Sequence of chain 1.E:
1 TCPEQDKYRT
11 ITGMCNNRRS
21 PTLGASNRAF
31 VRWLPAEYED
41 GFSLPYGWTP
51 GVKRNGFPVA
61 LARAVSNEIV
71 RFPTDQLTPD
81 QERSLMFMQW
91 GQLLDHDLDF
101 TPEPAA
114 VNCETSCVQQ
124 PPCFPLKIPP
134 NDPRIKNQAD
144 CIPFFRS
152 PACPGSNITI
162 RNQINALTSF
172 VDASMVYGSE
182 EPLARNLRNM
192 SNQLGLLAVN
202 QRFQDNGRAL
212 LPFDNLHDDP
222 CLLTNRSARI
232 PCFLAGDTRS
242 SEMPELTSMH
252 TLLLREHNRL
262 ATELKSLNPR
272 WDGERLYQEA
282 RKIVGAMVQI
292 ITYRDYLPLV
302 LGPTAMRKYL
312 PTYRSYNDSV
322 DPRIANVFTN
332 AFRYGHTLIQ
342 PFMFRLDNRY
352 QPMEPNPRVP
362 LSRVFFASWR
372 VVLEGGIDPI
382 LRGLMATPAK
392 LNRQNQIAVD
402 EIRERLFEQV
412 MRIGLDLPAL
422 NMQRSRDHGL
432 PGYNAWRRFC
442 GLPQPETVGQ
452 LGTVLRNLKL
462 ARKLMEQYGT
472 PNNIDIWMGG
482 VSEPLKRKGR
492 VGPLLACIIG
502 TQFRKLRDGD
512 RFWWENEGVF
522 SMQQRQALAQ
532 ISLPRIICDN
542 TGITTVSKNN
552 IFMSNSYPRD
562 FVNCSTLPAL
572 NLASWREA

Binding-site contacts:
Ligand atom O6 contacts residue GLN202 of chain 1.E at 4.4 Å.
Ligand atom N2 contacts residue GLN202 of chain 1.E at 3.4 Å (h-bond).
Ligand atom C1 contacts residue ASN190 of chain 1.E at 1.5 Å.
Ligand atom C8 contacts residue GLN202 of chain 1.E at 3.1 Å.
Ligand atom O5 contacts residue ASN193 of chain 1.E at 3.3 Å (h-bond).
Ligand atom C8 contacts residue VAL200 of chain 1.E at 3.8 Å (hydrophobic).
Ligand atom O7 contacts residue ALA199 of chain 1.E at 3.6 Å.
Ligand atom C1 contacts residue ASN193 of chain 1.E at 3.5 Å.
Ligand atom C3 contacts residue ASN190 of chain 1.E at 3.9 Å.
Ligand atom O5 contacts residue LEU197 of chain 1.E at 4.0 Å.
Ligand atom C7 contacts residue ALA199 of chain 1.E at 4.2 Å (hydrophobic).
Ligand atom C6 contacts residue ASN193 of chain 1.E at 4.0 Å.
Ligand atom C7 contacts residue GLN202 of chain 1.E at 3.0 Å.
Ligand atom O7 contacts residue VAL200 of chain 1.E at 3.1 Å (h-bond).
Ligand atom C2 contacts residue GLN202 of chain 1.E at 4.0 Å.
Ligand atom O6 contacts residue ASN190 of chain 1.E at 4.5 Å.
Ligand atom O6 contacts residue LEU197 of chain 1.E at 3.5 Å.
Ligand atom C7 contacts residue ASN190 of chain 1.E at 3.5 Å.
Ligand atom C7 contacts residue VAL200 of chain 1.E at 4.0 Å (hydrophobic).
Ligand atom O7 contacts residue GLN202 of chain 1.E at 3.2 Å (h-bond).
Ligand atom O6 contacts residue LEU195 of chain 1.E at 4.4 Å.
Ligand atom C3 contacts residue GLN202 of chain 1.E at 4.2 Å.
Ligand atom C2 contacts residue ASN190 of chain 1.E at 2.6 Å.
Ligand atom O7 contacts residue LEU198 of chain 1.E at 4.5 Å.
Ligand atom C4 contacts residue ASN190 of chain 1.E at 4.3 Å.
Ligand atom O5 contacts residue ASN190 of chain 1.E at 2.3 Å (h-bond).
Ligand atom O7 contacts residue ASN190 of chain 1.E at 3.3 Å (h-bond).
Ligand atom C5 contacts residue ASN190 of chain 1.E at 3.6 Å.
Ligand atom O3 contacts residue GLN202 of chain 1.E at 3.1 Å (h-bond).
Ligand atom C6 contacts residue GLN205 of chain 1.E at 3.8 Å.
Ligand atom O5 contacts residue GLN205 of chain 1.E at 4.2 Å.
Ligand atom C8 contacts residue ALA199 of chain 1.E at 4.0 Å (hydrophobic).
Ligand atom N2 contacts residue ASN190 of chain 1.E at 3.1 Å (h-bond).
Ligand atom C5 contacts residue ASN193 of chain 1.E at 3.7 Å.
Ligand atom C6 contacts residue GLN205 of chain 1.E at 3.8 Å.

A small-molecule ligand and the protein it binds are described below.
Small molecule (SMILES): CC(=O)N[C@H]1[C@H](O[C@H]2[C@H](O)[C@@H](NC(C)=O)CO[C@@H]2CO)O[C@H](CO)[C@@H](O[C@@H]2O[C@H](CO[C@H]3O[C@H](CO)[C@@H](O)[C@H](O)[C@@H]3O)[C@@H](O)[C@H](O)[C@@H]2O)[C@@H]1O